Binding-site contacts:
Ligand atom O7 contacts residue ASN414 of chain 1.D at 4.5 Å.
Ligand atom C1 contacts residue PRO387 of chain 1.D at 3.2 Å (hydrophobic).
Ligand atom C7 contacts residue ASN414 of chain 1.D at 4.1 Å.
Ligand atom O6 contacts residue PRO387 of chain 1.D at 4.1 Å.
Ligand atom C2 contacts residue ASN414 of chain 1.D at 2.8 Å.
Ligand atom C6 contacts residue ASN414 of chain 1.D at 4.5 Å.
Ligand atom O5 contacts residue ASN414 of chain 1.D at 2.2 Å (h-bond).
Ligand atom N2 contacts residue ASN414 of chain 1.D at 3.3 Å (h-bond).
Ligand atom C4 contacts residue ASN414 of chain 1.D at 4.2 Å.
Ligand atom O5 contacts residue PRO387 of chain 1.D at 3.4 Å (h-bond).
Ligand atom C1 contacts residue ASN414 of chain 1.D at 1.4 Å.
Ligand atom C3 contacts residue ASN414 of chain 1.D at 3.9 Å.
Ligand atom C5 contacts residue ASN414 of chain 1.D at 3.5 Å.
Ligand atom C5 contacts residue PRO387 of chain 1.D at 4.1 Å (hydrophobic).

The small molecule below binds the protein below.
Small molecule (SMILES): CC(=O)N[C@@H]1[C@@H](O)[C@H](O)[C@@H](CO)O[C@H]1O

Sequence of chain 1.D:
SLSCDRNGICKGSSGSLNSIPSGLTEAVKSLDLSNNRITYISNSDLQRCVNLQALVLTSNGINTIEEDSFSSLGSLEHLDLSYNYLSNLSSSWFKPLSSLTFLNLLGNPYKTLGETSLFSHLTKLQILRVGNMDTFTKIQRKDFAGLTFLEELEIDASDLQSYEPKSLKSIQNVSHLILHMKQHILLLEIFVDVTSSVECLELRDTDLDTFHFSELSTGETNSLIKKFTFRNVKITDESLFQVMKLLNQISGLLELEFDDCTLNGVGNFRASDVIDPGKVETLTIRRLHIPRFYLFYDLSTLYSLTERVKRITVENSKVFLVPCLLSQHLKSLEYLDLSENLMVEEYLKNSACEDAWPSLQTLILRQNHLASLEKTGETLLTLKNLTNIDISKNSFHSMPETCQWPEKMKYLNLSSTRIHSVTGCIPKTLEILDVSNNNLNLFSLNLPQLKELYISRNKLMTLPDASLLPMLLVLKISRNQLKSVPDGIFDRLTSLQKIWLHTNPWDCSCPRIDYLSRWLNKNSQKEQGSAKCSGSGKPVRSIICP